Binding-site contacts:
Ligand atom N11 contacts residue VAL30 of chain 1.A at 2.8 Å (h-bond).
Ligand atom O39 contacts residue PHE31 of chain 1.A at 3.5 Å.
Ligand atom C05 contacts residue TYR43 of chain 1.A at 3.8 Å (hydrophobic).
Ligand atom C08 contacts residue LYS33 of chain 1.A at 3.3 Å.
Ligand atom C05 contacts residue PHE31 of chain 1.A at 3.8 Å (hydrophobic).
Ligand atom O33 contacts residue ARG29 of chain 1.A at 3.4 Å (salt-bridge).
Ligand atom C53 contacts residue ASN86 of chain 1.A at 3.8 Å.
Ligand atom N11 contacts residue VAL35 of chain 1.A at 3.6 Å.
Ligand atom C06 contacts residue MET51 of chain 1.A at 3.4 Å (hydrophobic).
Ligand atom C08 contacts residue VAL30 of chain 1.A at 3.4 Å (hydrophobic).
Ligand atom C19 contacts residue ASP36 of chain 1.A at 3.8 Å.
Ligand atom C15 contacts residue PRO34 of chain 1.A at 3.4 Å (hydrophobic).
Ligand atom N11 contacts residue LYS33 of chain 1.A at 2.8 Å (salt-bridge).
Ligand atom C10 contacts residue LYS33 of chain 1.A at 3.5 Å.
Ligand atom C10 contacts residue VAL30 of chain 1.A at 3.0 Å (hydrophobic).
Ligand atom C47 contacts residue TYR85 of chain 1.A at 3.7 Å (hydrophobic).
Ligand atom C53 contacts residue ILE96 of chain 1.A at 3.2 Å (hydrophobic).
Ligand atom C56 contacts residue VAL30 of chain 1.A at 3.6 Å (hydrophobic).
Ligand atom C34 contacts residue VAL35 of chain 1.A at 3.5 Å (hydrophobic).
Ligand atom O38 contacts residue ASN86 of chain 1.A at 3.7 Å.
Ligand atom O20 contacts residue VAL35 of chain 1.A at 3.4 Å.
Ligand atom C13 contacts residue VAL30 of chain 1.A at 3.2 Å (hydrophobic).
Ligand atom C01 contacts residue ILE78 of chain 1.A at 3.5 Å (hydrophobic).
Ligand atom O14 contacts residue VAL30 of chain 1.A at 3.6 Å.
Ligand atom O38 contacts residue TYR43 of chain 1.A at 3.0 Å (h-bond).
Ligand atom N40 contacts residue ASN86 of chain 1.A at 3.9 Å.
Ligand atom O39 contacts residue ILE96 of chain 1.A at 3.4 Å.
Ligand atom C47 contacts residue ASN86 of chain 1.A at 3.7 Å.
Ligand atom C01 contacts residue TYR43 of chain 1.A at 3.6 Å (hydrophobic).
Ligand atom O38 contacts residue ALA82 of chain 1.A at 3.8 Å.
Ligand atom O39 contacts residue ALA82 of chain 1.A at 3.6 Å.
Ligand atom O20 contacts residue ASP36 of chain 1.A at 2.6 Å (salt-bridge).
Ligand atom C10 contacts residue VAL35 of chain 1.A at 3.5 Å (hydrophobic).
Ligand atom C41 contacts residue VAL35 of chain 1.A at 3.9 Å (hydrophobic).
Ligand atom O39 contacts residue ASN86 of chain 1.A at 3.7 Å.
Ligand atom C41 contacts residue TYR43 of chain 1.A at 3.5 Å (hydrophobic).
Ligand atom C15 contacts residue LYS33 of chain 1.A at 3.7 Å.
Ligand atom C50 contacts residue ASN86 of chain 1.A at 3.8 Å.
Ligand atom C34 contacts residue VAL30 of chain 1.A at 3.6 Å (hydrophobic).
Ligand atom C13 contacts residue LYS33 of chain 1.A at 3.8 Å.

This small molecule binds to this protein.
Small molecule (SMILES): Cc1ccc(NC(=O)CN2C(=O)NC(C)(C)C2=O)cc1S(=O)(=O)N1CCCCCC1

Sequence of chain 1.A:
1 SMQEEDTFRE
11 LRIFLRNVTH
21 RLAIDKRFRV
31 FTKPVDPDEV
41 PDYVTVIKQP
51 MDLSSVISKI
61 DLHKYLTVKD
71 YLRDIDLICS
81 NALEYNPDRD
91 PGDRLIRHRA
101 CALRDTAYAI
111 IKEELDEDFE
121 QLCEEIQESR